Sequence of chain 1.A:
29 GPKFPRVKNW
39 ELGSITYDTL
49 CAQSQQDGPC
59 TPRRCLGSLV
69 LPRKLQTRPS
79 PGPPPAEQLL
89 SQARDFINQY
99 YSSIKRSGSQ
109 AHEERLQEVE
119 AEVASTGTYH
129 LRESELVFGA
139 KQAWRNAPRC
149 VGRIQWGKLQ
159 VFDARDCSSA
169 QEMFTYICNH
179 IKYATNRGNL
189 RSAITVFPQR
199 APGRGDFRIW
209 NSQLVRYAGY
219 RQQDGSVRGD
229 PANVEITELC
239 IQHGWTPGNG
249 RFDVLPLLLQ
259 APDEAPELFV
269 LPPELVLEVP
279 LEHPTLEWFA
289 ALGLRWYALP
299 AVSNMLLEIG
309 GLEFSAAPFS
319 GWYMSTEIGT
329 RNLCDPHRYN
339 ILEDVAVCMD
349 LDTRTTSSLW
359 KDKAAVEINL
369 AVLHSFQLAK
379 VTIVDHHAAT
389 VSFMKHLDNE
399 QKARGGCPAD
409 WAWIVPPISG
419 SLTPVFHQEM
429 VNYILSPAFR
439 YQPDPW

This protein binds this small molecule.
Small molecule (SMILES): NC(=[NH2+])NCCC[C@H](N)C(=O)O

Binding-site contacts:
Ligand atom O contacts residue TYR321 of chain 1.A at 2.5 Å (h-bond).
Ligand atom CA contacts residue GLN211 of chain 1.A at 3.5 Å.
Ligand atom CD contacts residue GLU325 of chain 1.A at 3.6 Å.
Ligand atom O contacts residue GLN211 of chain 1.A at 3.0 Å (h-bond).
Ligand atom O contacts residue TYR295 of chain 1.A at 3.4 Å (h-bond).
Ligand atom CB contacts residue TYR321 of chain 1.A at 3.8 Å (hydrophobic).
Ligand atom CB contacts residue GLN211 of chain 1.A at 3.9 Å.
Ligand atom OXT contacts residue GLU325 of chain 1.A at 3.8 Å.
Ligand atom NH2 contacts residue GLU325 of chain 1.A at 3.1 Å (salt-bridge).
Ligand atom NH1 contacts residue HEM1 of chain 1.E at 3.8 Å.
Ligand atom N contacts residue HEM1 of chain 1.E at 2.8 Å (h-bond).
Ligand atom NH2 contacts residue PRO298 of chain 1.A at 4.0 Å.
Ligand atom CG contacts residue GLU325 of chain 1.A at 3.2 Å.
Ligand atom O contacts residue ASN330 of chain 1.A at 3.9 Å.
Ligand atom NE contacts residue GLU325 of chain 1.A at 2.8 Å (salt-bridge).
Ligand atom CD contacts residue NO1 of chain 1.F at 3.0 Å.
Ligand atom CG contacts residue HEM1 of chain 1.E at 3.9 Å.
Ligand atom C contacts residue ASN330 of chain 1.A at 3.7 Å.
Ligand atom CZ contacts residue TRP320 of chain 1.A at 3.9 Å (hydrophobic).
Ligand atom NE contacts residue NO1 of chain 1.F at 3.5 Å (h-bond).
Ligand atom CZ contacts residue GLU325 of chain 1.A at 3.7 Å.
Ligand atom NE contacts residue PRO298 of chain 1.A at 3.9 Å.
Ligand atom C contacts residue TYR321 of chain 1.A at 3.3 Å (hydrophobic).
Ligand atom C contacts residue GLU325 of chain 1.A at 4.0 Å.
Ligand atom NH2 contacts residue TYR321 of chain 1.A at 3.6 Å.
Ligand atom CZ contacts residue HEM1 of chain 1.E at 4.0 Å.
Ligand atom CA contacts residue HEM1 of chain 1.E at 4.0 Å.
Ligand atom NH1 contacts residue PRO298 of chain 1.A at 3.6 Å.
Ligand atom C contacts residue GLN211 of chain 1.A at 3.6 Å.
Ligand atom NH2 contacts residue HEM1 of chain 1.E at 3.6 Å.
Ligand atom CA contacts residue GLU325 of chain 1.A at 3.4 Å.
Ligand atom CD contacts residue VAL300 of chain 1.A at 4.0 Å (hydrophobic).
Ligand atom CB contacts residue GLU325 of chain 1.A at 2.8 Å.
Ligand atom NH2 contacts residue TRP320 of chain 1.A at 2.8 Å (h-bond).
Ligand atom CZ contacts residue NO1 of chain 1.F at 3.4 Å.
Ligand atom OXT contacts residue TYR321 of chain 1.A at 3.4 Å.
Ligand atom OXT contacts residue ASN330 of chain 1.A at 2.7 Å (h-bond).
Ligand atom CZ contacts residue PRO298 of chain 1.A at 3.7 Å (hydrophobic).
Ligand atom NH1 contacts residue NO1 of chain 1.F at 2.7 Å (h-bond).
Ligand atom N contacts residue GLU325 of chain 1.A at 3.0 Å (salt-bridge).